Sequence of chain 1.B:
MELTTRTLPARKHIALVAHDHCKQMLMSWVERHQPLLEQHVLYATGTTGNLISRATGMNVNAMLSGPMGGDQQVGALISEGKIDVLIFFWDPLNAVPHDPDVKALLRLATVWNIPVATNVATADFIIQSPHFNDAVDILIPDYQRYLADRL

Sequence of chain 1.E:
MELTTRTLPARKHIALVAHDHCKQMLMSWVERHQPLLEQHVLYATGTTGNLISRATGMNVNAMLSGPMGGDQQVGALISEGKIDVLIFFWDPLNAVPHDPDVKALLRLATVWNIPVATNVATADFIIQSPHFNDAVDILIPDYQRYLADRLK

A protein and the small-molecule ligand that binds it are described below.
Small molecule (SMILES): O=C(O)COP(=O)(O)O

Binding-site contacts:
Ligand atom O2P contacts residue THR45 of chain 1.B at 2.7 Å (h-bond).
Ligand atom O1 contacts residue HIS98 of chain 1.B at 2.9 Å (h-bond).
Ligand atom O4P contacts residue ASP20 of chain 1.B at 3.9 Å.
Ligand atom O2 contacts residue VAL17 of chain 1.B at 3.3 Å.
Ligand atom O2P contacts residue THR47 of chain 1.B at 3.6 Å.
Ligand atom O3P contacts residue GLY66 of chain 1.B at 3.4 Å (h-bond).
Ligand atom P contacts residue LYS23 of chain 1.B at 3.9 Å.
Ligand atom O2 contacts residue HIS98 of chain 1.B at 4.0 Å.
Ligand atom P contacts residue SER65 of chain 1.B at 3.8 Å.
Ligand atom O1 contacts residue PRO67 of chain 1.B at 3.7 Å.
Ligand atom C1 contacts residue HIS19 of chain 1.B at 4.0 Å.
Ligand atom C1 contacts residue ASP71 of chain 1.B at 3.8 Å.
Ligand atom O4P contacts residue THR47 of chain 1.B at 3.3 Å (h-bond).
Ligand atom O3P contacts residue ARG150 of chain 1.E at 3.9 Å.
Ligand atom P contacts residue THR45 of chain 1.B at 3.6 Å.
Ligand atom O1P contacts residue THR45 of chain 1.B at 3.3 Å (h-bond).
Ligand atom C1 contacts residue HIS98 of chain 1.B at 3.8 Å.
Ligand atom O2 contacts residue HIS19 of chain 1.B at 4.0 Å.
Ligand atom P contacts residue THR48 of chain 1.B at 4.0 Å.
Ligand atom O1 contacts residue HIS19 of chain 1.B at 3.8 Å.
Ligand atom O3P contacts residue GLY46 of chain 1.B at 3.9 Å.
Ligand atom O2 contacts residue ASP71 of chain 1.B at 2.8 Å (salt-bridge).
Ligand atom C2 contacts residue THR45 of chain 1.B at 3.3 Å.
Ligand atom O3P contacts residue SER65 of chain 1.B at 2.7 Å (h-bond).
Ligand atom C2 contacts residue GLY66 of chain 1.B at 4.0 Å.
Ligand atom O1P contacts residue GLY66 of chain 1.B at 3.0 Å (h-bond).
Ligand atom P contacts residue THR47 of chain 1.B at 3.4 Å.
Ligand atom C2 contacts residue ALA18 of chain 1.B at 3.6 Å (hydrophobic).
Ligand atom O2P contacts residue LYS23 of chain 1.B at 3.9 Å.
Ligand atom O3P contacts residue THR47 of chain 1.B at 2.8 Å (h-bond).
Ligand atom C2 contacts residue VAL17 of chain 1.B at 3.9 Å (hydrophobic).
Ligand atom P contacts residue GLY66 of chain 1.B at 3.9 Å.
Ligand atom O2 contacts residue GLY66 of chain 1.B at 3.9 Å.
Ligand atom O1P contacts residue SER65 of chain 1.B at 4.0 Å.
Ligand atom P contacts residue ARG150 of chain 1.E at 3.8 Å.
Ligand atom O4P contacts residue LYS23 of chain 1.B at 2.9 Å (salt-bridge).
Ligand atom O1 contacts residue GLY66 of chain 1.B at 3.6 Å.
Ligand atom O4P contacts residue ARG150 of chain 1.E at 2.6 Å (salt-bridge).
Ligand atom O2P contacts residue THR48 of chain 1.B at 2.7 Å (h-bond).
Ligand atom C1 contacts residue GLY66 of chain 1.B at 3.6 Å.